The protein below binds the small molecule below.
Small molecule (SMILES): O=P(O)(O)OC[C@H]1O[C@](O)(COP(=O)(O)O)[C@@H](O)[C@@H]1O

Binding-site contacts:
Ligand atom C6 contacts residue SER353 of chain 1.D at 3.8 Å.
Ligand atom O4 contacts residue GLY434 of chain 1.D at 2.6 Å (h-bond).
Ligand atom C5 contacts residue GLY434 of chain 1.D at 3.5 Å.
Ligand atom O4 contacts residue GLY436 of chain 1.D at 3.8 Å.
Ligand atom O6P contacts residue ARG352 of chain 1.D at 3.8 Å.
Ligand atom C6 contacts residue LEU347 of chain 1.D at 3.7 Å (hydrophobic).
Ligand atom O6 contacts residue THR349 of chain 1.D at 3.0 Å (h-bond).
Ligand atom O4 contacts residue TYR437 of chain 1.D at 2.9 Å (h-bond).
Ligand atom O5P contacts residue SER353 of chain 1.D at 3.5 Å (h-bond).
Ligand atom P2 contacts residue SER435 of chain 1.D at 3.5 Å.
Ligand atom P1 contacts residue ARG405 of chain 1.D at 3.7 Å.
Ligand atom O3 contacts residue TRP398 of chain 1.D at 3.6 Å.
Ligand atom P2 contacts residue THR348 of chain 1.D at 3.5 Å.
Ligand atom O2 contacts residue LEU347 of chain 1.D at 3.5 Å.
Ligand atom P2 contacts residue THR349 of chain 1.D at 3.7 Å.
Ligand atom O2P contacts residue ARG405 of chain 1.D at 2.6 Å (salt-bridge).
Ligand atom O4P contacts residue THR348 of chain 1.D at 3.6 Å (h-bond).
Ligand atom O3P contacts residue ARG405 of chain 1.D at 2.8 Å (salt-bridge).
Ligand atom O1P contacts residue GLY434 of chain 1.D at 2.9 Å (h-bond).
Ligand atom C6 contacts residue THR438 of chain 1.D at 3.5 Å.
Ligand atom O4P contacts residue THR350 of chain 1.D at 2.7 Å (h-bond).
Ligand atom O4P contacts residue SER435 of chain 1.D at 2.9 Å (h-bond).
Ligand atom O3 contacts residue GLY430 of chain 1.D at 3.1 Å.
Ligand atom O2 contacts residue GLY430 of chain 1.D at 3.5 Å (h-bond).
Ligand atom C3 contacts residue GLY434 of chain 1.D at 3.6 Å.
Ligand atom O6P contacts residue THR348 of chain 1.D at 2.5 Å (h-bond).
Ligand atom P2 contacts residue SER353 of chain 1.D at 3.6 Å.
Ligand atom O4P contacts residue THR349 of chain 1.D at 3.3 Å (h-bond).
Ligand atom O6P contacts residue SER353 of chain 1.D at 2.7 Å (h-bond).
Ligand atom O3P contacts residue TRP398 of chain 1.D at 2.8 Å (h-bond).
Ligand atom C4 contacts residue GLY434 of chain 1.D at 3.4 Å.
Ligand atom O5P contacts residue SER435 of chain 1.D at 3.2 Å (h-bond).
Ligand atom O4 contacts residue THR438 of chain 1.D at 3.5 Å (h-bond).
Ligand atom C3 contacts residue ARG432 of chain 1.D at 3.2 Å.
Ligand atom O1P contacts residue PRO433 of chain 1.D at 3.5 Å.
Ligand atom O6 contacts residue THR348 of chain 1.D at 3.5 Å.
Ligand atom O1 contacts residue PRO433 of chain 1.D at 3.8 Å.
Ligand atom O1 contacts residue GLY434 of chain 1.D at 3.7 Å.
Ligand atom O3 contacts residue ARG432 of chain 1.D at 2.8 Å (salt-bridge).
Ligand atom O5P contacts residue GLY436 of chain 1.D at 2.9 Å (h-bond).

Sequence of chain 1.D:
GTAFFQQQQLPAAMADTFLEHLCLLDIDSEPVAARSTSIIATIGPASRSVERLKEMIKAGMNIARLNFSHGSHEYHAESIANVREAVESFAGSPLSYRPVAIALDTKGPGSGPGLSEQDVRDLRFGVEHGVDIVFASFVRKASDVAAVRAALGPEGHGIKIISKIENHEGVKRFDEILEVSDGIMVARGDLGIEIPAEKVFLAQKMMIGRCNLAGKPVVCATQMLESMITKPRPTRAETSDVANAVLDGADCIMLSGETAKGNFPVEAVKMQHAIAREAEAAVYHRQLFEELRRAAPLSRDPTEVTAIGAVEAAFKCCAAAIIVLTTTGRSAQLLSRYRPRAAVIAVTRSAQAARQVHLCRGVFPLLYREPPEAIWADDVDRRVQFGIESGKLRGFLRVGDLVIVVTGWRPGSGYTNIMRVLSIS